A small-molecule ligand and the protein it binds are described below.
Small molecule (SMILES): CC(=O)N[C@@H]1[C@@H](O)[C@H](O)[C@@H](CO)O[C@H]1O

Sequence of chain 1.C:
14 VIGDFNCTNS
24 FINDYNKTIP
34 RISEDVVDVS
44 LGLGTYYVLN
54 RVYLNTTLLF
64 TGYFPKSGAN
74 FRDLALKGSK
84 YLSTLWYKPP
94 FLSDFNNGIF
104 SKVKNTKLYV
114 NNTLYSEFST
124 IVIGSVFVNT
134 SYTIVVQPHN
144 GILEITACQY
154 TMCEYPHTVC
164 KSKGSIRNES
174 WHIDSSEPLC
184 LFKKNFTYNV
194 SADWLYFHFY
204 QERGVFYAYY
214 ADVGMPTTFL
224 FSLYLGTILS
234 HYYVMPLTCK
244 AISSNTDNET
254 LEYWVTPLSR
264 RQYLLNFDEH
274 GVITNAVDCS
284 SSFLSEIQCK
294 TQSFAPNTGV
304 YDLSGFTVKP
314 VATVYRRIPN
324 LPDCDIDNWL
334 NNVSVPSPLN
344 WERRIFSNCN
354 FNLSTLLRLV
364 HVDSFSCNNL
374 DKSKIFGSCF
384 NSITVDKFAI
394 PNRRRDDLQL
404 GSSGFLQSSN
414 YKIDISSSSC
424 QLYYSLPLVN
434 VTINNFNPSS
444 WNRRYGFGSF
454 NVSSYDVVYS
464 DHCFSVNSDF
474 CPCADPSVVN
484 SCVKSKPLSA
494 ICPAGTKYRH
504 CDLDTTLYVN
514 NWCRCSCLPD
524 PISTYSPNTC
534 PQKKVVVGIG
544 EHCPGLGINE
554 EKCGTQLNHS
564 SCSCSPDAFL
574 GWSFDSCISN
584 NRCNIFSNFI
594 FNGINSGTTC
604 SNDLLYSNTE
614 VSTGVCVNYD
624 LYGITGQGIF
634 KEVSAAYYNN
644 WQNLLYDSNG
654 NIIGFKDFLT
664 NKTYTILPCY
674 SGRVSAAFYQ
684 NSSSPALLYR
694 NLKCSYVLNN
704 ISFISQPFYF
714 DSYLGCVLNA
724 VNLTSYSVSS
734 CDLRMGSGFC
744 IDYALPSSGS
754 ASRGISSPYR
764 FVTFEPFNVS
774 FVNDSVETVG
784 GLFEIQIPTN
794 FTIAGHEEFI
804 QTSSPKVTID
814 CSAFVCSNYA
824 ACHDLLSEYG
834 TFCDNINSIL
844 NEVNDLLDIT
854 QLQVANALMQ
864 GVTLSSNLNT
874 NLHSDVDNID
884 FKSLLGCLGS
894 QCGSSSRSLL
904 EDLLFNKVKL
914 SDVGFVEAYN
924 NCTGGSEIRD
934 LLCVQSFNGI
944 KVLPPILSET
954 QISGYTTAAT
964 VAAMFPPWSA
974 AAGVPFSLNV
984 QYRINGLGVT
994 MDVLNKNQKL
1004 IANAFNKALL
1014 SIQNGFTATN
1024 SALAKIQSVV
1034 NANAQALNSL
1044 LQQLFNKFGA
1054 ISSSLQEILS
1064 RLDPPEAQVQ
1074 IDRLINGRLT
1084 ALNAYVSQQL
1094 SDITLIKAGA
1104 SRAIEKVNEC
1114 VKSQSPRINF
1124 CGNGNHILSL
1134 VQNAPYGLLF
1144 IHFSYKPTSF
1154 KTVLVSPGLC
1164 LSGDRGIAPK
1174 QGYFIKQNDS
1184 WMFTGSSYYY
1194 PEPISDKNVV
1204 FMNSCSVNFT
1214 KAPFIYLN

Binding-site contacts:
Ligand atom O5 contacts residue ASN29 of chain 1.C at 2.5 Å (h-bond).
Ligand atom C8 contacts residue THR31 of chain 1.C at 3.8 Å.
Ligand atom C3 contacts residue ASN29 of chain 1.C at 3.8 Å.
Ligand atom O7 contacts residue TYR28 of chain 1.C at 3.3 Å (h-bond).
Ligand atom C8 contacts residue ASN29 of chain 1.C at 4.4 Å.
Ligand atom N2 contacts residue THR31 of chain 1.C at 4.1 Å.
Ligand atom C5 contacts residue ASN29 of chain 1.C at 3.7 Å.
Ligand atom O7 contacts residue ASN29 of chain 1.C at 3.3 Å (h-bond).
Ligand atom C7 contacts residue TYR28 of chain 1.C at 4.5 Å (hydrophobic).
Ligand atom C7 contacts residue THR31 of chain 1.C at 4.2 Å.
Ligand atom C1 contacts residue ASN29 of chain 1.C at 1.4 Å.
Ligand atom N2 contacts residue ASN29 of chain 1.C at 2.9 Å (h-bond).
Ligand atom C8 contacts residue LYS30 of chain 1.C at 4.2 Å.
Ligand atom C7 contacts residue ASN29 of chain 1.C at 3.3 Å.
Ligand atom C7 contacts residue LYS30 of chain 1.C at 4.2 Å.
Ligand atom C4 contacts residue ASN29 of chain 1.C at 4.2 Å.
Ligand atom O7 contacts residue LYS30 of chain 1.C at 4.0 Å.
Ligand atom C2 contacts residue ASN29 of chain 1.C at 2.4 Å.